Sequence of chain 1.G:
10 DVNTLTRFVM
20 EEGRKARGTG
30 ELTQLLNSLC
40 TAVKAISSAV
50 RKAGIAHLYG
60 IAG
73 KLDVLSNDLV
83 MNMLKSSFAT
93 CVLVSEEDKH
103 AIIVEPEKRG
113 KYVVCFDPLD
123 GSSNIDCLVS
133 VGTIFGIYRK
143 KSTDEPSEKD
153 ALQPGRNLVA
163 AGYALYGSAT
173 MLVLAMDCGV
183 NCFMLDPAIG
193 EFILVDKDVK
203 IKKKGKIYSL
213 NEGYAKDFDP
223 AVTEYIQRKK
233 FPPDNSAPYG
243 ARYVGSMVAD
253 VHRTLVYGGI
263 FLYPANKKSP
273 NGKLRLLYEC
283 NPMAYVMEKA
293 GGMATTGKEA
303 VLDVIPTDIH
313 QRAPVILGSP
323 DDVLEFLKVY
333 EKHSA

Binding-site contacts:
Ligand atom O7 contacts residue GLY29 of chain 1.E at 3.1 Å.
Ligand atom N5 contacts residue THR28 of chain 1.E at 3.6 Å.
Ligand atom O13 contacts residue THR32 of chain 1.E at 2.6 Å (h-bond).
Ligand atom C15 contacts residue MET19 of chain 1.E at 3.5 Å (hydrophobic).
Ligand atom C3 contacts residue GLY22 of chain 1.E at 3.6 Å.
Ligand atom N14 contacts residue GLU21 of chain 1.E at 3.8 Å.
Ligand atom O7 contacts residue THR32 of chain 1.E at 2.9 Å (h-bond).
Ligand atom C9 contacts residue ALA25 of chain 1.E at 3.8 Å (hydrophobic).
Ligand atom C8 contacts residue VAL18 of chain 1.E at 3.7 Å (hydrophobic).
Ligand atom C10 contacts residue GLY27 of chain 1.E at 3.7 Å.
Ligand atom C3 contacts residue THR32 of chain 1.E at 3.5 Å.
Ligand atom C15 contacts residue GLY22 of chain 1.E at 3.3 Å.
Ligand atom O6 contacts residue GLY29 of chain 1.E at 3.8 Å.
Ligand atom N12 contacts residue ARG23 of chain 1.E at 3.8 Å.
Ligand atom N12 contacts residue GLY29 of chain 1.E at 3.7 Å.
Ligand atom C3 contacts residue LEU31 of chain 1.E at 3.8 Å (hydrophobic).
Ligand atom N12 contacts residue GLY27 of chain 1.E at 3.1 Å (h-bond).
Ligand atom S2 contacts residue GLY29 of chain 1.E at 3.6 Å.
Ligand atom N5 contacts residue GLY27 of chain 1.E at 3.1 Å.
Ligand atom O13 contacts residue GLY22 of chain 1.E at 3.1 Å.
Ligand atom C1 contacts residue GLY22 of chain 1.E at 3.6 Å.
Ligand atom C11 contacts residue GLY22 of chain 1.E at 3.8 Å.
Ligand atom O7 contacts residue GLU30 of chain 1.E at 3.3 Å (salt-bridge).
Ligand atom O7 contacts residue LEU31 of chain 1.E at 3.0 Å (h-bond).
Ligand atom O6 contacts residue THR28 of chain 1.E at 3.7 Å.
Ligand atom C16 contacts residue ROK1 of chain 1.O at 3.0 Å.
Ligand atom O13 contacts residue GLY29 of chain 1.E at 3.8 Å.
Ligand atom S17 contacts residue MET19 of chain 1.E at 3.9 Å.
Ligand atom S17 contacts residue ROK1 of chain 1.O at 2.0 Å (h-bond).
Ligand atom N5 contacts residue GLY22 of chain 1.E at 3.8 Å.
Ligand atom N5 contacts residue GLY29 of chain 1.E at 3.1 Å (h-bond).
Ligand atom C16 contacts residue MET19 of chain 1.E at 3.8 Å (hydrophobic).
Ligand atom C15 contacts residue ARG23 of chain 1.E at 3.4 Å.
Ligand atom C10 contacts residue GLY29 of chain 1.E at 3.5 Å.
Ligand atom O6 contacts residue GLY27 of chain 1.E at 3.5 Å.
Ligand atom C8 contacts residue GLY22 of chain 1.E at 3.7 Å.
Ligand atom C4 contacts residue GLY22 of chain 1.E at 3.8 Å.
Ligand atom N12 contacts residue GLY22 of chain 1.E at 3.1 Å (h-bond).
Ligand atom C1 contacts residue LEU31 of chain 1.E at 3.9 Å (hydrophobic).
Ligand atom C10 contacts residue GLY22 of chain 1.E at 3.3 Å.

This small molecule binds to this protein.
Small molecule (SMILES): Nc1ccc(S(=O)(=O)NC(=O)NCCS)cc1

Sequence of chain 1.E:
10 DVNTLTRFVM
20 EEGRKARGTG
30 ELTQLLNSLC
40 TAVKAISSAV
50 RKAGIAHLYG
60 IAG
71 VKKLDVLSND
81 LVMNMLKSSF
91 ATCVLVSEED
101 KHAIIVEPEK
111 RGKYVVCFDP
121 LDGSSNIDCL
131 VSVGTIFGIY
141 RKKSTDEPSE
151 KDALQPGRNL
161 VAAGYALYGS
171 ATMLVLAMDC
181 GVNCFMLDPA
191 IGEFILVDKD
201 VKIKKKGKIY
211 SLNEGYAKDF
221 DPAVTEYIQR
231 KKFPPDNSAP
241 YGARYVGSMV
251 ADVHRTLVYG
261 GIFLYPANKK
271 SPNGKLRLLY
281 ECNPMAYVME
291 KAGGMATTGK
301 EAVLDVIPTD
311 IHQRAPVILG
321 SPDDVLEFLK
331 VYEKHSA